This protein binds this small molecule.
Small molecule (SMILES): CC(C)(COP(=O)(O)OP(=O)(O)OC[C@H]1O[C@@H](n2cnc3c(N)ncnc32)[C@H](O)[C@@H]1OP(=O)(O)O)[C@@H](O)C(=O)NCCC(=O)NCCS/C(O)=C/c1cc(O)cc(O)c1

Binding-site contacts:
Ligand atom OAL contacts residue ARG254 of chain 1.L at 2.8 Å (salt-bridge).
Ligand atom CAI contacts residue ARG254 of chain 1.L at 3.4 Å.
Ligand atom CAG contacts residue ILE325 of chain 1.L at 3.3 Å (hydrophobic).
Ligand atom CAC contacts residue CYS319 of chain 1.L at 3.4 Å (hydrophobic).
Ligand atom O5' contacts residue LEU186 of chain 1.L at 3.2 Å.
Ligand atom C13 contacts residue PHE292 of chain 1.L at 3.5 Å (hydrophobic).
Ligand atom CAC contacts residue ILE324 of chain 1.L at 3.5 Å (hydrophobic).
Ligand atom C5P contacts residue GLU322 of chain 1.L at 3.3 Å.
Ligand atom N1A contacts residue LEU237 of chain 1.L at 3.0 Å (h-bond).
Ligand atom O5P contacts residue PRO318 of chain 1.L at 3.4 Å.
Ligand atom OAK contacts residue ILE325 of chain 1.L at 3.1 Å (h-bond).
Ligand atom O2' contacts residue LYS238 of chain 1.L at 3.5 Å (salt-bridge).
Ligand atom N1A contacts residue ASN236 of chain 1.L at 3.1 Å.
Ligand atom OAL contacts residue GLU189 of chain 1.L at 2.8 Å (salt-bridge).
Ligand atom N6A contacts residue ILE235 of chain 1.L at 2.6 Å (h-bond).
Ligand atom N4P contacts residue GLU322 of chain 1.L at 3.4 Å (salt-bridge).
Ligand atom C2P contacts residue GLU322 of chain 1.L at 3.2 Å.
Ligand atom OAD contacts residue GLY234 of chain 1.L at 3.5 Å.
Ligand atom O9A contacts residue LYS238 of chain 1.L at 2.7 Å (salt-bridge).
Ligand atom C3P contacts residue GLU322 of chain 1.L at 2.8 Å.
Ligand atom CAB contacts residue ILE235 of chain 1.L at 3.4 Å (hydrophobic).
Ligand atom C5' contacts residue HIS222 of chain 1.L at 3.4 Å.
Ligand atom SAA contacts residue CYS319 of chain 1.L at 3.2 Å (h-bond).
Ligand atom OAK contacts residue GLY327 of chain 1.L at 3.0 Å (h-bond).
Ligand atom O3A contacts residue ARG224 of chain 1.L at 3.1 Å.
Ligand atom O5A contacts residue TYR225 of chain 1.L at 2.5 Å (h-bond).
Ligand atom OAD contacts residue ILE235 of chain 1.L at 2.6 Å (h-bond).
Ligand atom CAB contacts residue CYS319 of chain 1.L at 3.5 Å (hydrophobic).
Ligand atom O5P contacts residue GLU322 of chain 1.L at 2.6 Å (salt-bridge).
Ligand atom N4P contacts residue ALA233 of chain 1.L at 2.9 Å (h-bond).
Ligand atom O7A contacts residue HIS222 of chain 1.L at 3.2 Å (h-bond).
Ligand atom O2A contacts residue ARG224 of chain 1.L at 2.8 Å.
Ligand atom OAD contacts residue GLY296 of chain 1.L at 3.1 Å (h-bond).
Ligand atom C6A contacts residue ILE235 of chain 1.L at 3.3 Å (hydrophobic).
Ligand atom OAK contacts residue GLN416 of chain 1.L at 3.0 Å (h-bond).
Ligand atom C12 contacts residue TYR225 of chain 1.L at 3.4 Å (hydrophobic).
Ligand atom N1A contacts residue ILE235 of chain 1.L at 3.1 Å (h-bond).
Ligand atom N7A contacts residue ALA233 of chain 1.L at 3.2 Å.
Ligand atom CAG contacts residue ILE324 of chain 1.L at 3.4 Å (hydrophobic).
Ligand atom N6A contacts residue ALA233 of chain 1.L at 2.9 Å (h-bond).

Sequence of chain 1.L:
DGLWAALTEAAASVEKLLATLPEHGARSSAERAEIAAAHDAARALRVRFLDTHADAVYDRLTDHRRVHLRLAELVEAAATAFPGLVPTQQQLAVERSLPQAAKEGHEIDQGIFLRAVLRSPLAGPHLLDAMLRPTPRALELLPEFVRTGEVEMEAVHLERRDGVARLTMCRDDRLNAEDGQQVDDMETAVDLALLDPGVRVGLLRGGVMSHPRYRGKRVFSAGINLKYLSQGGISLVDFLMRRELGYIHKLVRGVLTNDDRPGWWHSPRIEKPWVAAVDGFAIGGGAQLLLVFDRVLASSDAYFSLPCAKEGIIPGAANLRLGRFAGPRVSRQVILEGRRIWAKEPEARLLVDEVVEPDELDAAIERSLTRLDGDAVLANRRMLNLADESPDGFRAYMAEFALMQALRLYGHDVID